A small-molecule ligand and the protein it binds are described below.
Small molecule (SMILES): Nc1ncnc2c1ncn2[C@@H]1O[C@H](CO)[C@@H](OP(=O)(O)O)[C@H]1O

Sequence of chain 5.B:
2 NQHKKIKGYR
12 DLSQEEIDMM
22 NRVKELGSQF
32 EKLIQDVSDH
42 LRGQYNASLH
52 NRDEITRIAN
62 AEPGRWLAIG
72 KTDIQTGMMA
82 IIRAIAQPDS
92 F

Binding-site contacts:
Ligand atom O3P contacts residue 3AM1 of chain 5.U at 2.4 Å (h-bond).
Ligand atom C3' contacts residue 3GP1 of chain 5.T at 0.3 Å.
Ligand atom N7 contacts residue 3GP1 of chain 5.T at 0.5 Å (h-bond).
Ligand atom O2P contacts residue 3GP1 of chain 5.T at 0.3 Å (h-bond).
Ligand atom O3P contacts residue TYR10 of chain 5.B at 2.5 Å (h-bond).
Ligand atom N3 contacts residue 3GP1 of chain 5.T at 0.2 Å (h-bond).
Ligand atom C5' contacts residue 3GP1 of chain 3.T at 2.6 Å.
Ligand atom C4 contacts residue ALA87 of chain 5.B at 3.1 Å (hydrophobic).
Ligand atom C4 contacts residue 3GP1 of chain 5.T at 0.3 Å.
Ligand atom P contacts residue 3AM1 of chain 5.U at 1.4 Å.
Ligand atom N9 contacts residue 3GP1 of chain 5.T at 0.4 Å (h-bond).
Ligand atom O5' contacts residue 3GP1 of chain 3.T at 1.6 Å.
Ligand atom C1' contacts residue 3GP1 of chain 5.T at 0.4 Å.
Ligand atom P contacts residue 3GP1 of chain 3.T at 1.6 Å.
Ligand atom O3' contacts residue 3AM1 of chain 5.U at 2.4 Å (h-bond).
Ligand atom C8 contacts residue 3GP1 of chain 5.T at 0.5 Å.
Ligand atom C5' contacts residue 3AM1 of chain 5.U at 2.5 Å.
Ligand atom C5 contacts residue 3GP1 of chain 5.T at 0.3 Å.
Ligand atom N3 contacts residue ALA87 of chain 5.B at 2.9 Å.
Ligand atom O5' contacts residue 3GP1 of chain 5.T at 0.3 Å (h-bond).
Ligand atom O3' contacts residue 3GP1 of chain 5.T at 0.3 Å (h-bond).
Ligand atom O5' contacts residue 3AM1 of chain 5.U at 1.4 Å.
Ligand atom O2' contacts residue 3GP1 of chain 5.T at 0.4 Å (h-bond).
Ligand atom C3' contacts residue 3GP1 of chain 3.T at 3.0 Å.
Ligand atom P contacts residue 3GP1 of chain 5.T at 0.4 Å.
Ligand atom C4' contacts residue 3GP1 of chain 5.T at 0.3 Å.
Ligand atom C2 contacts residue 3GP1 of chain 5.T at 0.1 Å.
Ligand atom O3P contacts residue 3GP1 of chain 3.T at 2.5 Å (h-bond).
Ligand atom C6 contacts residue 3GP1 of chain 5.T at 0.3 Å.
Ligand atom O4' contacts residue 3GP1 of chain 5.T at 0.4 Å (h-bond).
Ligand atom O2' contacts residue PRO89 of chain 5.B at 3.1 Å.
Ligand atom C5' contacts residue 3GP1 of chain 5.T at 0.3 Å.
Ligand atom N6 contacts residue LEU13 of chain 5.B at 2.9 Å.
Ligand atom O3' contacts residue 3GP1 of chain 3.T at 2.4 Å (h-bond).
Ligand atom O2P contacts residue 3GP1 of chain 3.T at 2.5 Å (h-bond).
Ligand atom C2' contacts residue 3GP1 of chain 5.T at 0.4 Å.
Ligand atom N1 contacts residue 3GP1 of chain 5.T at 0.1 Å (h-bond).
Ligand atom O3P contacts residue 3GP1 of chain 5.T at 0.5 Å (h-bond).
Ligand atom N6 contacts residue 3GP1 of chain 5.T at 0.3 Å (h-bond).
Ligand atom O2P contacts residue 3AM1 of chain 5.U at 2.3 Å (h-bond).

Sequence of chain 3.B:
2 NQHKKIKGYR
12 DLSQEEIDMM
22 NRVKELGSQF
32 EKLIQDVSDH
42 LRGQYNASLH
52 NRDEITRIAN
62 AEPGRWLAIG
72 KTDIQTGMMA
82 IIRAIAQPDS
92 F